Sequence of chain 1.B:
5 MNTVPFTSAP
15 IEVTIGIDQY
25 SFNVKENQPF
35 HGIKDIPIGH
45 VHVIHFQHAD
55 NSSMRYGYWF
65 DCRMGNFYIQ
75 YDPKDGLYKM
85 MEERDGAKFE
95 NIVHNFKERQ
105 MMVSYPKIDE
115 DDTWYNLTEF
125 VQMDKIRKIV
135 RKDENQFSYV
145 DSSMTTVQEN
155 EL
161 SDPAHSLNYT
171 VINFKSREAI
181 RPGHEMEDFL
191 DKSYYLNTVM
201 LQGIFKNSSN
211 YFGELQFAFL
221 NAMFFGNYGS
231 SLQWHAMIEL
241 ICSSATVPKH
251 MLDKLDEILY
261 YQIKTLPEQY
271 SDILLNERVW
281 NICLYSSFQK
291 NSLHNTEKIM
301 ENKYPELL

Binding-site contacts:
Ligand atom N contacts residue ASN302 of chain 1.B at 2.7 Å (h-bond).
Ligand atom C6 contacts residue ASN302 of chain 1.B at 3.8 Å.
Ligand atom C2 contacts residue LYS303 of chain 1.B at 4.2 Å.
Ligand atom N1 contacts residue ASN302 of chain 1.B at 4.4 Å.
Ligand atom C9 contacts residue DMS1 of chain 1.F at 3.6 Å.
Ligand atom C3 contacts residue ASN302 of chain 1.B at 4.5 Å.
Ligand atom C2 contacts residue ASN302 of chain 1.B at 3.9 Å.
Ligand atom C1 contacts residue ASN302 of chain 1.B at 4.4 Å.
Ligand atom C8 contacts residue ASN302 of chain 1.B at 3.6 Å.
Ligand atom C9 contacts residue ASN302 of chain 1.B at 3.8 Å.
Ligand atom N1 contacts residue DMS1 of chain 1.F at 3.2 Å (h-bond).
Ligand atom C7 contacts residue ASN302 of chain 1.B at 3.7 Å.

A protein and the small-molecule ligand that binds it are described below.
Small molecule (SMILES): NCCNC(=O)CC1CCCCC1